Sequence of chain 1.C:
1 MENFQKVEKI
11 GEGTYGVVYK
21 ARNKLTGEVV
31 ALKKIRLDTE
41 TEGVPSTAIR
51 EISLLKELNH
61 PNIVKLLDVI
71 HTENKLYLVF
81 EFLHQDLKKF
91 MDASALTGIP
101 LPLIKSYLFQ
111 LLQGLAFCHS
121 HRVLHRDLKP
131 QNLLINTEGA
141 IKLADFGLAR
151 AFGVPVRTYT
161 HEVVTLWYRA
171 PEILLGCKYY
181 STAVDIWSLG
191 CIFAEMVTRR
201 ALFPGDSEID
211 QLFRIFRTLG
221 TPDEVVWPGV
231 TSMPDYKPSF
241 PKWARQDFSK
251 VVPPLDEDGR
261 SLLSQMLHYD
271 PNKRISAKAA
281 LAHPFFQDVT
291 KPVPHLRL

This protein binds this small molecule.
Small molecule (SMILES): O=C1N=c2ccc3ncsc3c2=C1CNc1ccc(S(=O)(=O)Nc2ccccn2)cc1

Binding-site contacts:
Ligand atom C29 contacts residue LYS9 of chain 1.C at 3.2 Å.
Ligand atom O23 contacts residue LYS89 of chain 1.C at 3.1 Å.
Ligand atom N3 contacts residue LEU134 of chain 1.C at 3.7 Å.
Ligand atom C14 contacts residue ILE10 of chain 1.C at 3.5 Å (hydrophobic).
Ligand atom C5 contacts residue VAL64 of chain 1.C at 3.5 Å (hydrophobic).
Ligand atom C7 contacts residue LYS33 of chain 1.C at 3.7 Å.
Ligand atom O1 contacts residue LEU83 of chain 1.C at 2.9 Å (h-bond).
Ligand atom C5 contacts residue PHE80 of chain 1.C at 3.4 Å (hydrophobic).
Ligand atom N15 contacts residue ILE10 of chain 1.C at 3.6 Å.
Ligand atom O23 contacts residue HIS84 of chain 1.C at 3.6 Å (h-bond).
Ligand atom C19 contacts residue ASP86 of chain 1.C at 3.7 Å.
Ligand atom C20 contacts residue HIS84 of chain 1.C at 3.2 Å.
Ligand atom S22 contacts residue LYS89 of chain 1.C at 3.6 Å.
Ligand atom C18 contacts residue ASP86 of chain 1.C at 3.2 Å.
Ligand atom O24 contacts residue LYS89 of chain 1.C at 3.4 Å.
Ligand atom O24 contacts residue ASP86 of chain 1.C at 3.2 Å (salt-bridge).
Ligand atom N15 contacts residue LEU83 of chain 1.C at 3.6 Å.
Ligand atom C17 contacts residue LEU134 of chain 1.C at 3.5 Å (hydrophobic).
Ligand atom O23 contacts residue GLN85 of chain 1.C at 3.2 Å.
Ligand atom N3 contacts residue ALA31 of chain 1.C at 3.2 Å.
Ligand atom C21 contacts residue LEU83 of chain 1.C at 3.5 Å (hydrophobic).
Ligand atom N8 contacts residue LYS33 of chain 1.C at 3.1 Å (salt-bridge).
Ligand atom C29 contacts residue ILE10 of chain 1.C at 3.7 Å (hydrophobic).
Ligand atom C12 contacts residue LEU134 of chain 1.C at 3.8 Å (hydrophobic).
Ligand atom C27 contacts residue LEU298 of chain 1.C at 3.4 Å (hydrophobic).
Ligand atom C13 contacts residue LEU134 of chain 1.C at 3.5 Å (hydrophobic).
Ligand atom O1 contacts residue PHE82 of chain 1.C at 3.2 Å.
Ligand atom C28 contacts residue GLU8 of chain 1.C at 3.3 Å.
Ligand atom C2 contacts residue ALA31 of chain 1.C at 3.3 Å (hydrophobic).
Ligand atom C21 contacts residue ILE10 of chain 1.C at 3.7 Å (hydrophobic).
Ligand atom C27 contacts residue GLU8 of chain 1.C at 3.3 Å.
Ligand atom C9 contacts residue ASP145 of chain 1.C at 3.4 Å.
Ligand atom C19 contacts residue GLN85 of chain 1.C at 3.7 Å.
Ligand atom C32 contacts residue LYS89 of chain 1.C at 3.6 Å.
Ligand atom N8 contacts residue ASP145 of chain 1.C at 3.4 Å.
Ligand atom N3 contacts residue GLU81 of chain 1.C at 3.0 Å (salt-bridge).
Ligand atom C2 contacts residue LEU134 of chain 1.C at 3.5 Å (hydrophobic).
Ligand atom O1 contacts residue ALA31 of chain 1.C at 3.6 Å.
Ligand atom C2 contacts residue GLU81 of chain 1.C at 3.8 Å.
Ligand atom C20 contacts residue GLN85 of chain 1.C at 3.8 Å.